Sequence of chain 2.H:
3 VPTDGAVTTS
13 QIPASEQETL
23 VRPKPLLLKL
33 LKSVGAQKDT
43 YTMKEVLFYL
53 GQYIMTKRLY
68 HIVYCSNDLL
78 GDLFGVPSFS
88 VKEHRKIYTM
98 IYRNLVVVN

Binding-site contacts:
Ligand atom C19 contacts residue THR11 of chain 1.G at 3.8 Å.
Ligand atom C14 contacts residue LYS89 of chain 1.G at 3.7 Å.
Ligand atom CL2 contacts residue HIS91 of chain 1.G at 3.5 Å.
Ligand atom C23 contacts residue TYR62 of chain 1.G at 3.8 Å (hydrophobic).
Ligand atom C21 contacts residue LEU49 of chain 1.G at 3.9 Å (hydrophobic).
Ligand atom C4 contacts residue GLY53 of chain 1.G at 3.6 Å.
Ligand atom O2 contacts residue THR5 of chain 2.H at 3.9 Å.
Ligand atom C16 contacts residue HIS91 of chain 1.G at 3.9 Å.
Ligand atom C2 contacts residue ILE94 of chain 1.G at 3.7 Å (hydrophobic).
Ligand atom C14 contacts residue VAL88 of chain 1.G at 3.8 Å (hydrophobic).
Ligand atom CL1 contacts residue ILE94 of chain 1.G at 3.8 Å.
Ligand atom CL2 contacts residue ILE94 of chain 1.G at 3.9 Å.
Ligand atom C4 contacts residue LEU52 of chain 1.G at 3.9 Å (hydrophobic).
Ligand atom C5 contacts residue GLY53 of chain 1.G at 3.9 Å.
Ligand atom C14 contacts residue HIS91 of chain 1.G at 3.8 Å.
Ligand atom C4 contacts residue LEU49 of chain 1.G at 3.4 Å (hydrophobic).
Ligand atom C1 contacts residue ILE56 of chain 1.G at 3.7 Å (hydrophobic).
Ligand atom CL2 contacts residue LEU49 of chain 1.G at 3.5 Å.
Ligand atom C19 contacts residue VAL9 of chain 1.G at 3.7 Å (hydrophobic).
Ligand atom C19 contacts residue THR10 of chain 1.G at 3.8 Å.
Ligand atom C23 contacts residue MET57 of chain 1.G at 3.4 Å (hydrophobic).
Ligand atom C23 contacts residue ILE56 of chain 1.G at 3.5 Å (hydrophobic).
Ligand atom C18 contacts residue VAL9 of chain 1.G at 3.8 Å (hydrophobic).
Ligand atom C10 contacts residue MET57 of chain 1.G at 3.2 Å (hydrophobic).
Ligand atom O2 contacts residue VAL88 of chain 1.G at 3.5 Å (h-bond).
Ligand atom C21 contacts residue HIS91 of chain 1.G at 3.7 Å.
Ligand atom C17 contacts residue HIS91 of chain 1.G at 3.8 Å.
Ligand atom CL1 contacts residue LEU52 of chain 1.G at 4.0 Å.
Ligand atom O2 contacts residue LYS89 of chain 1.G at 3.9 Å.
Ligand atom C9 contacts residue GLN54 of chain 2.H at 3.8 Å.
Ligand atom C9 contacts residue GLY53 of chain 1.G at 3.9 Å.
Ligand atom C22 contacts residue HIS91 of chain 1.G at 3.5 Å.
Ligand atom C2 contacts residue ILE56 of chain 1.G at 3.8 Å (hydrophobic).
Ligand atom O2 contacts residue HIS91 of chain 1.G at 2.8 Å (h-bond).
Ligand atom C20 contacts residue THR11 of chain 1.G at 3.5 Å.
Ligand atom CL2 contacts residue TYR95 of chain 1.G at 3.8 Å.
Ligand atom CL1 contacts residue ILE56 of chain 1.G at 3.6 Å.
Ligand atom C13 contacts residue VAL88 of chain 1.G at 3.5 Å (hydrophobic).
Ligand atom C5 contacts residue LEU49 of chain 1.G at 3.5 Å (hydrophobic).
Ligand atom O3 contacts residue LYS89 of chain 1.G at 2.9 Å (salt-bridge).

Sequence of chain 1.G:
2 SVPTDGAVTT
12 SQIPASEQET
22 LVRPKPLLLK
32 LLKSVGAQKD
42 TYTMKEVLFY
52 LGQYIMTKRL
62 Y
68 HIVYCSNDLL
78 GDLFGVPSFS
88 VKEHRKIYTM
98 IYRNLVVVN

This protein binds this small molecule.
Small molecule (SMILES): CC[C@@H](CO)N1C(=O)[C@@H](CC(=O)O)C[C@H](c2cccc(Cl)c2)[C@H]1c1ccc(Cl)cc1